This protein binds this small molecule.
Small molecule (SMILES): CC(=O)N[C@@H]1[C@@H](O)[C@H](O[C@@H]2O[C@H](CO)[C@@H](O[C@@H]3O[C@H](CO[C@H]4O[C@H](CO)[C@@H](O)[C@H](O)[C@@H]4O)[C@@H](O)[C@H](O[C@H]4O[C@H](CO)[C@@H](O)[C@H](O)[C@@H]4O)[C@@H]3O)[C@H](O)[C@H]2NC(C)=O)[C@@H](CO[C@@H]2O[C@@H](C)[C@@H](O)[C@@H](O)[C@@H]2O)O[C@H]1O

Sequence of chain 1.A:
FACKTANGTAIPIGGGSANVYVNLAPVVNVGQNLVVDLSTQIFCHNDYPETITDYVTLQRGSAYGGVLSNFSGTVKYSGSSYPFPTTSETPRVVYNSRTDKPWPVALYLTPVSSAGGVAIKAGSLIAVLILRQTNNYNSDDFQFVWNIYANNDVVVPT

Binding-site contacts:
Ligand atom O5 contacts residue TYR48 of chain 1.A at 3.8 Å.
Ligand atom C6 contacts residue PHE1 of chain 1.A at 3.7 Å (hydrophobic).
Ligand atom O6 contacts residue ILE52 of chain 1.A at 3.7 Å.
Ligand atom O4 contacts residue GLN133 of chain 1.A at 3.5 Å (h-bond).
Ligand atom O4 contacts residue ILE52 of chain 1.A at 3.7 Å.
Ligand atom O2 contacts residue THR51 of chain 1.A at 3.8 Å.
Ligand atom C6 contacts residue ASP47 of chain 1.A at 3.7 Å.
Ligand atom O3 contacts residue ASP140 of chain 1.A at 2.8 Å (salt-bridge).
Ligand atom O2 contacts residue PHE1 of chain 1.A at 2.8 Å (h-bond).
Ligand atom C6 contacts residue ASP54 of chain 1.A at 3.4 Å.
Ligand atom C6 contacts residue THR51 of chain 1.A at 3.3 Å.
Ligand atom O4 contacts residue ASP54 of chain 1.A at 2.7 Å (salt-bridge).
Ligand atom O4 contacts residue THR51 of chain 1.A at 3.4 Å.
Ligand atom C3 contacts residue TYR48 of chain 1.A at 3.6 Å (hydrophobic).
Ligand atom C6 contacts residue ASN46 of chain 1.A at 3.3 Å.
Ligand atom C1 contacts residue PHE1 of chain 1.A at 3.8 Å (hydrophobic).
Ligand atom C5 contacts residue TYR48 of chain 1.A at 3.7 Å (hydrophobic).
Ligand atom C2 contacts residue ASP140 of chain 1.A at 3.8 Å.
Ligand atom O3 contacts residue PHE142 of chain 1.A at 3.7 Å.
Ligand atom C5 contacts residue PHE1 of chain 1.A at 3.7 Å (hydrophobic).
Ligand atom N2 contacts residue TYR137 of chain 1.A at 3.9 Å.
Ligand atom C2 contacts residue THR51 of chain 1.A at 3.2 Å.
Ligand atom O3 contacts residue ASN135 of chain 1.A at 3.7 Å.
Ligand atom O2 contacts residue ILE13 of chain 1.A at 3.6 Å.
Ligand atom O6 contacts residue ASP54 of chain 1.A at 2.6 Å (salt-bridge).
Ligand atom C2 contacts residue PHE1 of chain 1.A at 3.8 Å (hydrophobic).
Ligand atom O4 contacts residue ASN135 of chain 1.A at 3.0 Å (h-bond).
Ligand atom O6 contacts residue ASP47 of chain 1.A at 2.9 Å (salt-bridge).
Ligand atom C4 contacts residue GLN133 of chain 1.A at 3.7 Å.
Ligand atom O5 contacts residue PHE1 of chain 1.A at 3.1 Å (h-bond).
Ligand atom O6 contacts residue THR51 of chain 1.A at 2.7 Å (h-bond).
Ligand atom C6 contacts residue TYR48 of chain 1.A at 3.8 Å (hydrophobic).
Ligand atom O3 contacts residue GLN133 of chain 1.A at 3.0 Å (h-bond).
Ligand atom C4 contacts residue PHE1 of chain 1.A at 3.7 Å (hydrophobic).
Ligand atom C1 contacts residue TYR48 of chain 1.A at 3.8 Å (hydrophobic).
Ligand atom C3 contacts residue ASP140 of chain 1.A at 3.2 Å.
Ligand atom O6 contacts residue ASN46 of chain 1.A at 3.2 Å (h-bond).
Ligand atom C4 contacts residue ASP54 of chain 1.A at 3.4 Å.
Ligand atom C2 contacts residue ILE52 of chain 1.A at 3.9 Å (hydrophobic).
Ligand atom O6 contacts residue PHE1 of chain 1.A at 2.8 Å (h-bond).